Binding-site contacts:
Ligand atom C4 contacts residue ASN459 of chain 1.F at 4.2 Å.
Ligand atom O7 contacts residue ASN459 of chain 1.F at 3.7 Å.
Ligand atom O7 contacts residue NAG1 of chain 1.BA at 3.9 Å.
Ligand atom C1 contacts residue ALA307 of chain 1.F at 4.5 Å (hydrophobic).
Ligand atom O5 contacts residue ASN459 of chain 1.F at 2.4 Å (h-bond).
Ligand atom C7 contacts residue NAG1 of chain 1.BA at 4.2 Å.
Ligand atom C3 contacts residue ASN459 of chain 1.F at 3.7 Å.
Ligand atom C2 contacts residue ASN459 of chain 1.F at 2.4 Å.
Ligand atom C8 contacts residue ASN278 of chain 1.F at 4.0 Å.
Ligand atom C8 contacts residue SER458 of chain 1.F at 4.1 Å.
Ligand atom C8 contacts residue NAG1 of chain 1.BA at 3.7 Å.
Ligand atom C5 contacts residue ASN459 of chain 1.F at 3.7 Å.
Ligand atom N2 contacts residue ASN459 of chain 1.F at 2.8 Å (h-bond).
Ligand atom O7 contacts residue ASN278 of chain 1.F at 4.3 Å.
Ligand atom C1 contacts residue ASN459 of chain 1.F at 1.4 Å.
Ligand atom C8 contacts residue ASN459 of chain 1.F at 3.8 Å.
Ligand atom O5 contacts residue ALA307 of chain 1.F at 4.4 Å.
Ligand atom C7 contacts residue ASN459 of chain 1.F at 3.4 Å.
Ligand atom C7 contacts residue ASN278 of chain 1.F at 4.4 Å.
Ligand atom C8 contacts residue SER457 of chain 1.F at 3.2 Å.

Sequence of chain 1.F:
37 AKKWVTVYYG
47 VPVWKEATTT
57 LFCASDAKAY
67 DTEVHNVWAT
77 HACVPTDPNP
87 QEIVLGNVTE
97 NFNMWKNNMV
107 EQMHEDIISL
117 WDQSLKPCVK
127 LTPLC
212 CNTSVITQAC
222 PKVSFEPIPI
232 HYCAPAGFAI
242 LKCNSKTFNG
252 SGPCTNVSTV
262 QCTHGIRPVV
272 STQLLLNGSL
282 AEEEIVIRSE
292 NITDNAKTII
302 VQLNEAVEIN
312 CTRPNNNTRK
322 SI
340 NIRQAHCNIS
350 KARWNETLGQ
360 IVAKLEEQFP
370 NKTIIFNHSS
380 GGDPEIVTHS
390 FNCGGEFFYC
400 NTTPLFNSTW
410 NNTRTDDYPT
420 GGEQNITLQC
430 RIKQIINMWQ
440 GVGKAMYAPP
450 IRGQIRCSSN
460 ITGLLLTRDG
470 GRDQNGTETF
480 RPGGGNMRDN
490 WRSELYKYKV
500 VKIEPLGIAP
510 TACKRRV

A small-molecule ligand and the protein it binds are described below.
Small molecule (SMILES): CC(=O)N[C@@H]1[C@@H](O)[C@H](O)[C@@H](CO)O[C@H]1O